This small molecule binds to this protein.
Small molecule (SMILES): CN1CCC(c2ccc(-c3ccc4c(c3)C(=O)N([C@@H](C(=O)Nc3nccs3)c3cc(F)ccc3O)C4)cc2)CC1

Binding-site contacts:
Ligand atom C07 contacts residue ALA52 of chain 1.E at 3.0 Å (hydrophobic).
Ligand atom C07 contacts residue THR99 of chain 1.E at 3.6 Å.
Ligand atom S08 contacts residue THR99 of chain 1.E at 3.5 Å.
Ligand atom C38 contacts residue PHE165 of chain 1.E at 3.4 Å (hydrophobic).
Ligand atom O32 contacts residue ARG167 of chain 1.E at 3.6 Å.
Ligand atom S08 contacts residue LEU97 of chain 1.E at 3.5 Å (h-bond).
Ligand atom C20 contacts residue GLU58 of chain 1.E at 3.2 Å.
Ligand atom F36 contacts residue CYS84 of chain 1.E at 3.3 Å.
Ligand atom O40 contacts residue ASP164 of chain 1.E at 3.3 Å.
Ligand atom C28 contacts residue ILE68 of chain 1.E at 3.5 Å (hydrophobic).
Ligand atom C16 contacts residue ILE68 of chain 1.E at 3.5 Å (hydrophobic).
Ligand atom O01 contacts residue LEU97 of chain 1.E at 3.4 Å.
Ligand atom C35 contacts residue LEU86 of chain 1.E at 3.7 Å (hydrophobic).
Ligand atom C26 contacts residue GLU58 of chain 1.E at 3.6 Å.
Ligand atom N05 contacts residue YY31 of chain 1.P at 3.4 Å.
Ligand atom C07 contacts residue LYS54 of chain 1.E at 3.5 Å.
Ligand atom C39 contacts residue ASP164 of chain 1.E at 3.7 Å.
Ligand atom C38 contacts residue MET75 of chain 1.E at 3.5 Å (hydrophobic).
Ligand atom O40 contacts residue PHE165 of chain 1.E at 2.7 Å (h-bond).
Ligand atom C06 contacts residue LYS54 of chain 1.E at 3.7 Å.
Ligand atom F36 contacts residue THR99 of chain 1.E at 3.4 Å.
Ligand atom N03 contacts residue ASP164 of chain 1.E at 3.0 Å (salt-bridge).
Ligand atom N05 contacts residue LYS54 of chain 1.E at 3.7 Å.
Ligand atom N05 contacts residue VAL35 of chain 1.E at 3.7 Å.
Ligand atom O32 contacts residue LYS54 of chain 1.E at 2.9 Å (salt-bridge).
Ligand atom C37 contacts residue PHE165 of chain 1.E at 3.5 Å (hydrophobic).
Ligand atom C06 contacts residue VAL35 of chain 1.E at 3.6 Å (hydrophobic).
Ligand atom C07 contacts residue ILE53 of chain 1.E at 3.7 Å (hydrophobic).
Ligand atom C09 contacts residue ASP164 of chain 1.E at 3.4 Å.
Ligand atom C07 contacts residue LEU97 of chain 1.E at 3.6 Å (hydrophobic).
Ligand atom O40 contacts residue MET75 of chain 1.E at 3.5 Å (h-bond).
Ligand atom C25 contacts residue GLU67 of chain 1.E at 3.4 Å.
Ligand atom C27 contacts residue PHE32 of chain 1.E at 3.7 Å (hydrophobic).
Ligand atom C24 contacts residue GLU67 of chain 1.E at 3.3 Å.
Ligand atom F36 contacts residue ARG85 of chain 1.E at 2.9 Å.
Ligand atom O01 contacts residue LYS54 of chain 1.E at 3.6 Å.
Ligand atom C37 contacts residue CYS84 of chain 1.E at 3.3 Å (hydrophobic).
Ligand atom C02 contacts residue ASP164 of chain 1.E at 3.6 Å.
Ligand atom F36 contacts residue LEU86 of chain 1.E at 2.8 Å.
Ligand atom C17 contacts residue ILE68 of chain 1.E at 3.7 Å (hydrophobic).

Sequence of chain 1.E:
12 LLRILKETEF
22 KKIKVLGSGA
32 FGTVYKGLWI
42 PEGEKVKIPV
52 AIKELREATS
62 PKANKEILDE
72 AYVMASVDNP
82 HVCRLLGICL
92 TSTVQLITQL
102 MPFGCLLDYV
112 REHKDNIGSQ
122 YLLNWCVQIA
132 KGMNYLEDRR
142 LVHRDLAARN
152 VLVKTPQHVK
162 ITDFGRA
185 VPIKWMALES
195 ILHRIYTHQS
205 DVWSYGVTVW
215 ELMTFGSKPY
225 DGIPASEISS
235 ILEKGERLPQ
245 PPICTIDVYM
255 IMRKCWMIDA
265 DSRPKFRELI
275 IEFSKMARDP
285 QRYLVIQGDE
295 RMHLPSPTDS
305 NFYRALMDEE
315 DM